Sequence of chain 5.A:
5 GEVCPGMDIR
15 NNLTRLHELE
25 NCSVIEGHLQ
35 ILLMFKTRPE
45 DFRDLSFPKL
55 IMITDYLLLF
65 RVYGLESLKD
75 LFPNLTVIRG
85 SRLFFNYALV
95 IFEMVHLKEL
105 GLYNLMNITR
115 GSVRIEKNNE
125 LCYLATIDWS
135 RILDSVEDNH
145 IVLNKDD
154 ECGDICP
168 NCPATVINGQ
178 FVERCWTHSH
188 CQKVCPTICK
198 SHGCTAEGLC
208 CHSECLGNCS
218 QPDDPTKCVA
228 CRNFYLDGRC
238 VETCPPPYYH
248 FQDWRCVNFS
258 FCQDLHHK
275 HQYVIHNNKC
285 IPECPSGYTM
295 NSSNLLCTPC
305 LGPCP

Binding-site contacts:
Ligand atom O6 contacts residue SER198 of chain 5.A at 3.2 Å (h-bond).
Ligand atom C1 contacts residue ASN111 of chain 5.A at 1.4 Å.
Ligand atom C3 contacts residue ASP138 of chain 5.A at 3.2 Å.
Ligand atom C7 contacts residue ASP138 of chain 5.A at 4.0 Å.
Ligand atom C5 contacts residue ASN111 of chain 5.A at 3.6 Å.
Ligand atom O5 contacts residue THR113 of chain 5.A at 4.2 Å.
Ligand atom C7 contacts residue ILE136 of chain 5.A at 3.9 Å (hydrophobic).
Ligand atom O7 contacts residue SER198 of chain 5.A at 3.7 Å.
Ligand atom C6 contacts residue SER198 of chain 5.A at 4.2 Å.
Ligand atom O5 contacts residue ASN111 of chain 5.A at 2.3 Å (h-bond).
Ligand atom C7 contacts residue ASN111 of chain 5.A at 3.5 Å.
Ligand atom C1 contacts residue SER198 of chain 5.A at 4.3 Å.
Ligand atom C6 contacts residue THR113 of chain 5.A at 3.8 Å.
Ligand atom O5 contacts residue LEU213 of chain 5.A at 3.6 Å.
Ligand atom C8 contacts residue LEU137 of chain 5.A at 3.9 Å (hydrophobic).
Ligand atom O7 contacts residue ASN111 of chain 5.A at 3.6 Å (h-bond).
Ligand atom C2 contacts residue ASP138 of chain 5.A at 4.1 Å.
Ligand atom O6 contacts residue ARG229 of chain 5.A at 3.3 Å (salt-bridge).
Ligand atom C5 contacts residue SER198 of chain 5.A at 4.3 Å.
Ligand atom O4 contacts residue ASP138 of chain 5.A at 3.7 Å.
Ligand atom C4 contacts residue SER198 of chain 5.A at 4.0 Å.
Ligand atom O7 contacts residue ARG135 of chain 5.A at 3.6 Å.
Ligand atom N2 contacts residue ASP138 of chain 5.A at 3.5 Å (salt-bridge).
Ligand atom C6 contacts residue ARG229 of chain 5.A at 3.9 Å.
Ligand atom C8 contacts residue ARG135 of chain 5.A at 3.4 Å.
Ligand atom N2 contacts residue ILE136 of chain 5.A at 3.7 Å.
Ligand atom O5 contacts residue SER198 of chain 5.A at 3.8 Å.
Ligand atom N2 contacts residue ASN111 of chain 5.A at 2.9 Å (h-bond).
Ligand atom C8 contacts residue ILE136 of chain 5.A at 3.7 Å (hydrophobic).
Ligand atom C5 contacts residue THR113 of chain 5.A at 3.9 Å.
Ligand atom C2 contacts residue SER198 of chain 5.A at 3.8 Å.
Ligand atom O6 contacts residue LEU213 of chain 5.A at 3.2 Å.
Ligand atom C4 contacts residue ASP138 of chain 5.A at 4.1 Å.
Ligand atom C3 contacts residue ASN111 of chain 5.A at 3.8 Å.
Ligand atom C2 contacts residue ASN111 of chain 5.A at 2.5 Å.
Ligand atom C7 contacts residue ARG135 of chain 5.A at 3.8 Å.
Ligand atom C8 contacts residue ASP138 of chain 5.A at 3.9 Å.
Ligand atom C4 contacts residue ASN111 of chain 5.A at 4.2 Å.
Ligand atom O3 contacts residue ASP138 of chain 5.A at 2.8 Å (salt-bridge).
Ligand atom C8 contacts residue SER134 of chain 5.A at 3.3 Å.

A protein and the small-molecule ligand that binds it are described below.
Small molecule (SMILES): CC(=O)N[C@@H]1[C@@H](O)[C@H](O)[C@@H](CO)O[C@H]1O